Binding-site contacts:
Ligand atom C4 contacts residue TRT1 of chain 1.I at 3.6 Å.
Ligand atom C16 contacts residue ILE510 of chain 1.A at 3.8 Å (hydrophobic).
Ligand atom C10 contacts residue PHE505 of chain 1.A at 4.3 Å (hydrophobic).
Ligand atom C7 contacts residue VAL490 of chain 1.A at 4.1 Å (hydrophobic).
Ligand atom C17 contacts residue PHE509 of chain 1.A at 3.8 Å (hydrophobic).
Ligand atom C16 contacts residue PHE509 of chain 1.A at 4.0 Å (hydrophobic).
Ligand atom C11 contacts residue PHE506 of chain 1.A at 4.0 Å (hydrophobic).
Ligand atom C17 contacts residue ILE510 of chain 1.A at 4.1 Å (hydrophobic).
Ligand atom C19 contacts residue LYS489 of chain 1.A at 3.2 Å.
Ligand atom C17 contacts residue LYS489 of chain 1.A at 3.6 Å.
Ligand atom O15 contacts residue LYS489 of chain 1.A at 3.6 Å.
Ligand atom C10 contacts residue PHE506 of chain 1.A at 4.0 Å (hydrophobic).
Ligand atom C19 contacts residue PHE509 of chain 1.A at 3.7 Å (hydrophobic).
Ligand atom O15 contacts residue PHE509 of chain 1.A at 3.1 Å.
Ligand atom C19 contacts residue LYS513 of chain 1.A at 3.9 Å.
Ligand atom C5 contacts residue PHE506 of chain 1.A at 4.3 Å (hydrophobic).
Ligand atom C11 contacts residue LYS489 of chain 1.A at 4.0 Å.
Ligand atom C12 contacts residue PHE509 of chain 1.A at 4.0 Å (hydrophobic).
Ligand atom C9 contacts residue PHE506 of chain 1.A at 4.1 Å (hydrophobic).
Ligand atom C7 contacts residue LYS489 of chain 1.A at 4.0 Å.
Ligand atom C13 contacts residue LYS489 of chain 1.A at 4.4 Å.
Ligand atom C17 contacts residue LYS513 of chain 1.A at 4.0 Å.
Ligand atom C13 contacts residue PHE506 of chain 1.A at 4.2 Å (hydrophobic).
Ligand atom O15 contacts residue ILE510 of chain 1.A at 4.2 Å.
Ligand atom C8 contacts residue ILE493 of chain 1.A at 3.6 Å (hydrophobic).
Ligand atom C20 contacts residue LYS489 of chain 1.A at 2.8 Å.
Ligand atom C10 contacts residue LYS489 of chain 1.A at 4.2 Å.
Ligand atom O18 contacts residue LYS489 of chain 1.A at 2.5 Å (salt-bridge).
Ligand atom O18 contacts residue PHE509 of chain 1.A at 3.9 Å.
Ligand atom C14 contacts residue PHE506 of chain 1.A at 4.1 Å (hydrophobic).
Ligand atom C20 contacts residue PHE509 of chain 1.A at 3.3 Å (hydrophobic).
Ligand atom O15 contacts residue PHE506 of chain 1.A at 4.1 Å.
Ligand atom C12 contacts residue PHE506 of chain 1.A at 4.3 Å (hydrophobic).
Ligand atom C1 contacts residue TRT1 of chain 1.I at 4.0 Å.
Ligand atom C3 contacts residue TRT1 of chain 1.I at 4.2 Å.
Ligand atom C4 contacts residue ILE493 of chain 1.A at 4.0 Å (hydrophobic).
Ligand atom C12 contacts residue LYS489 of chain 1.A at 3.9 Å.
Ligand atom C2 contacts residue TRT1 of chain 1.I at 3.5 Å.
Ligand atom C16 contacts residue LYS489 of chain 1.A at 3.7 Å.
Ligand atom C11 contacts residue PHE509 of chain 1.A at 4.0 Å (hydrophobic).

The small molecule below binds the protein below.
Small molecule (SMILES): COCCOCCOCCOc1ccc(C(C)(C)CC(C)(C)C)cc1

Sequence of chain 1.A:
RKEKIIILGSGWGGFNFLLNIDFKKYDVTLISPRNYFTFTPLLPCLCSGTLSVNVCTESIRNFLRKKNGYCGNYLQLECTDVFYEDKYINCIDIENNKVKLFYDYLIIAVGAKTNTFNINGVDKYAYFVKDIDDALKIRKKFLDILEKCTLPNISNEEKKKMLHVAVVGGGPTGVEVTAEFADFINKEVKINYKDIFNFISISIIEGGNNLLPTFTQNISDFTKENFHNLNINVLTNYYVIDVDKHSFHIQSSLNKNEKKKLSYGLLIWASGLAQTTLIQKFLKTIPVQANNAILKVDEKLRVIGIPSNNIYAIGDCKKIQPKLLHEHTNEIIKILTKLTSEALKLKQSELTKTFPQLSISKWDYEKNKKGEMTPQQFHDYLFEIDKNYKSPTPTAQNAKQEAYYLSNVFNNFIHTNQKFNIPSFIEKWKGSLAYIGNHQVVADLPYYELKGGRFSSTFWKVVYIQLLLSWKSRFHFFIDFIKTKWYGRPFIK